Binding-site contacts:
Ligand atom O34 contacts residue ARG65 of chain 1.P at 3.0 Å (salt-bridge).
Ligand atom C32 contacts residue ARG156 of chain 1.P at 4.4 Å.
Ligand atom C32 contacts residue SER150 of chain 1.P at 4.3 Å.
Ligand atom N12 contacts residue GLY151 of chain 1.P at 4.4 Å.
Ligand atom C14 contacts residue ARG148 of chain 1.P at 4.0 Å.
Ligand atom O23 contacts residue ARG148 of chain 1.P at 3.2 Å (salt-bridge).
Ligand atom C34 contacts residue ARG65 of chain 1.P at 4.0 Å.
Ligand atom C12 contacts residue GLY151 of chain 1.P at 4.1 Å.
Ligand atom C22 contacts residue GLY151 of chain 1.P at 3.8 Å.
Ligand atom C22 contacts residue ARG156 of chain 1.P at 3.5 Å.
Ligand atom N32 contacts residue ARG156 of chain 1.P at 4.1 Å.
Ligand atom N12 contacts residue ARG156 of chain 1.P at 4.4 Å.
Ligand atom C24 contacts residue ARG148 of chain 1.P at 3.8 Å.
Ligand atom C32 contacts residue GLY151 of chain 1.P at 4.3 Å.
Ligand atom O33 contacts residue ARG148 of chain 1.P at 4.2 Å.
Ligand atom C34 contacts residue ARG148 of chain 1.P at 4.4 Å.
Ligand atom O62 contacts residue ARG148 of chain 1.P at 3.8 Å.
Ligand atom O34 contacts residue ARG148 of chain 1.P at 3.8 Å.

Sequence of chain 1.P:
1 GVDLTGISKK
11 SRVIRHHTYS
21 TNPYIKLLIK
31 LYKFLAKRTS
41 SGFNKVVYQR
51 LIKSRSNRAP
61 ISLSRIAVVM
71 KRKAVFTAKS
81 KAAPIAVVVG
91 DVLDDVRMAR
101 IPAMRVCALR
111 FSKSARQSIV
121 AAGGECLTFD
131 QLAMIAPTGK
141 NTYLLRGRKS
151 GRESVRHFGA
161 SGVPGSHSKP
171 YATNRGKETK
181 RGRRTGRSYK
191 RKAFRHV

This small molecule binds to this protein.
Small molecule (SMILES): NC[C@@H]1O[C@H](O[C@H]2[C@@H](O)[C@H](O[C@@H]3[C@@H](O)[C@H](N)C[C@H](N)[C@H]3O[C@H]3O[C@H](CO)[C@@H](O)[C@H](O)[C@H]3N)O[C@@H]2CO)[C@H](N)[C@@H](O)[C@@H]1O